Sequence of chain 1.B:
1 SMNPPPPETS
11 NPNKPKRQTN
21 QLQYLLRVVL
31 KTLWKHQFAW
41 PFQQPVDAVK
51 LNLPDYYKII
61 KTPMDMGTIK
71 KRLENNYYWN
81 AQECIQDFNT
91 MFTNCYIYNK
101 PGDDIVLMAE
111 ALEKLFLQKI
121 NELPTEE

Binding-site contacts:
Ligand atom C15 contacts residue ASN99 of chain 1.B at 3.6 Å.
Ligand atom C24 contacts residue TRP40 of chain 1.B at 3.8 Å (hydrophobic).
Ligand atom C17 contacts residue VAL46 of chain 1.B at 3.6 Å (hydrophobic).
Ligand atom C13 contacts residue ASN99 of chain 1.B at 3.8 Å.
Ligand atom C30 contacts residue PRO41 of chain 1.B at 3.8 Å (hydrophobic).
Ligand atom O28 contacts residue LYS50 of chain 1.B at 3.0 Å (salt-bridge).
Ligand atom C16 contacts residue VAL46 of chain 1.B at 3.8 Å (hydrophobic).
Ligand atom C15 contacts residue ILE105 of chain 1.B at 3.8 Å (hydrophobic).
Ligand atom C10 contacts residue ASN99 of chain 1.B at 3.6 Å.
Ligand atom N14 contacts residue ASN99 of chain 1.B at 3.0 Å (h-bond).
Ligand atom C11 contacts residue LEU53 of chain 1.B at 3.8 Å (hydrophobic).
Ligand atom C03 contacts residue LEU51 of chain 1.B at 3.5 Å (hydrophobic).
Ligand atom C09 contacts residue LEU53 of chain 1.B at 3.8 Å (hydrophobic).
Ligand atom C10 contacts residue LEU53 of chain 1.B at 3.6 Å (hydrophobic).
Ligand atom C18 contacts residue ILE105 of chain 1.B at 3.7 Å (hydrophobic).
Ligand atom C22 contacts residue EDO1 of chain 1.H at 3.7 Å.
Ligand atom C17 contacts residue PHE42 of chain 1.B at 3.7 Å (hydrophobic).
Ligand atom C23 contacts residue LEU51 of chain 1.B at 3.5 Å (hydrophobic).
Ligand atom C30 contacts residue TRP40 of chain 1.B at 3.8 Å (hydrophobic).
Ligand atom C32 contacts residue PRO45 of chain 1.B at 3.6 Å (hydrophobic).
Ligand atom C10 contacts residue EDO1 of chain 1.G at 3.7 Å.
Ligand atom C17 contacts residue PRO41 of chain 1.B at 3.5 Å (hydrophobic).
Ligand atom O27 contacts residue LEU51 of chain 1.B at 3.7 Å.
Ligand atom O27 contacts residue VAL46 of chain 1.B at 3.6 Å.
Ligand atom C04 contacts residue LEU51 of chain 1.B at 3.4 Å (hydrophobic).
Ligand atom C23 contacts residue TRP40 of chain 1.B at 3.5 Å (hydrophobic).
Ligand atom N14 contacts residue ILE105 of chain 1.B at 3.8 Å.
Ligand atom O27 contacts residue ASP47 of chain 1.B at 3.0 Å (salt-bridge).
Ligand atom C32 contacts residue GLN44 of chain 1.B at 3.7 Å.
Ligand atom N12 contacts residue ASN99 of chain 1.B at 3.0 Å (h-bond).
Ligand atom C11 contacts residue EDO1 of chain 1.G at 3.8 Å.
Ligand atom C16 contacts residue ILE105 of chain 1.B at 3.8 Å (hydrophobic).
Ligand atom C11 contacts residue ASN99 of chain 1.B at 3.8 Å.
Ligand atom C33 contacts residue PRO41 of chain 1.B at 3.7 Å (hydrophobic).
Ligand atom O28 contacts residue ASP47 of chain 1.B at 3.5 Å.
Ligand atom C20 contacts residue PRO41 of chain 1.B at 3.6 Å (hydrophobic).
Ligand atom F37 contacts residue LEU51 of chain 1.B at 3.4 Å.
Ligand atom N19 contacts residue PRO41 of chain 1.B at 3.2 Å (h-bond).
Ligand atom C31 contacts residue GLN44 of chain 1.B at 3.8 Å.
Ligand atom C24 contacts residue LEU51 of chain 1.B at 3.8 Å (hydrophobic).

The protein below binds the small molecule below.
Small molecule (SMILES): Cc1cnc(Nc2ccc(N3CCN(C)CC3)c(F)c2)nc1Nc1cccc(NS(=O)(=O)C(C)(C)C)c1